Sequence of chain 1.C:
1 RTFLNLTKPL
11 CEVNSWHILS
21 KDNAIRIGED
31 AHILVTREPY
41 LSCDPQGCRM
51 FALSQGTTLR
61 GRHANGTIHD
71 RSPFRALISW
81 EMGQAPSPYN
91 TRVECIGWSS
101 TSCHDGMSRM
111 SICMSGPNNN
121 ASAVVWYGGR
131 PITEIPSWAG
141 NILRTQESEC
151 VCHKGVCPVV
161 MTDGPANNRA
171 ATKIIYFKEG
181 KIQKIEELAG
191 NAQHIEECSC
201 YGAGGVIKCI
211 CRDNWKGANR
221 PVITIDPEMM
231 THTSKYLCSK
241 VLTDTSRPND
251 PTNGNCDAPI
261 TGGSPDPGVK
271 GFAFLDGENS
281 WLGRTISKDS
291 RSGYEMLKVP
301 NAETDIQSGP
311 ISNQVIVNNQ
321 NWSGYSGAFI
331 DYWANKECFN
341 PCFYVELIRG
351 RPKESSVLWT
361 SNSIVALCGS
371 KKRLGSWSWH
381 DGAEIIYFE

Binding-site contacts:
Ligand atom C1 contacts residue SER376 of chain 1.D at 4.2 Å.
Ligand atom C5 contacts residue GLY375 of chain 1.D at 4.0 Å.
Ligand atom C6 contacts residue SER376 of chain 1.D at 3.7 Å.
Ligand atom C4 contacts residue BMA1 of chain 1.J at 2.9 Å.
Ligand atom O7 contacts residue ASN120 of chain 1.C at 3.4 Å (h-bond).
Ligand atom C5 contacts residue LEU374 of chain 1.D at 3.8 Å (hydrophobic).
Ligand atom C7 contacts residue ASN313 of chain 1.D at 3.7 Å.
Ligand atom C7 contacts residue ASN120 of chain 1.C at 3.3 Å.
Ligand atom N2 contacts residue ASN120 of chain 1.C at 2.9 Å (h-bond).
Ligand atom O7 contacts residue ARG373 of chain 1.D at 2.8 Å (salt-bridge).
Ligand atom O3 contacts residue SER312 of chain 1.D at 3.2 Å.
Ligand atom C1 contacts residue ASN120 of chain 1.C at 1.8 Å.
Ligand atom C3 contacts residue ASN120 of chain 1.C at 4.0 Å.
Ligand atom O6 contacts residue GLN314 of chain 1.D at 4.0 Å.
Ligand atom O7 contacts residue ASN119 of chain 1.C at 4.2 Å.
Ligand atom C3 contacts residue ASN313 of chain 1.D at 3.4 Å.
Ligand atom O5 contacts residue ASN120 of chain 1.C at 2.6 Å (h-bond).
Ligand atom C2 contacts residue ASN313 of chain 1.D at 3.8 Å.
Ligand atom C8 contacts residue SER15 of chain 1.D at 4.2 Å.
Ligand atom C3 contacts residue BMA1 of chain 1.J at 3.6 Å.
Ligand atom O4 contacts residue ASN313 of chain 1.D at 3.3 Å (h-bond).
Ligand atom C5 contacts residue ASN120 of chain 1.C at 3.9 Å.
Ligand atom C8 contacts residue ASN119 of chain 1.C at 4.0 Å.
Ligand atom O5 contacts residue SER376 of chain 1.D at 3.4 Å (h-bond).
Ligand atom O5 contacts residue LEU374 of chain 1.D at 4.1 Å.
Ligand atom N2 contacts residue ASN313 of chain 1.D at 2.9 Å (h-bond).
Ligand atom O6 contacts residue ASN313 of chain 1.D at 4.1 Å.
Ligand atom C6 contacts residue LEU374 of chain 1.D at 3.4 Å (hydrophobic).
Ligand atom C2 contacts residue ASN120 of chain 1.C at 2.6 Å.
Ligand atom O3 contacts residue BMA1 of chain 1.J at 3.0 Å (h-bond).
Ligand atom C4 contacts residue ASN313 of chain 1.D at 3.9 Å.
Ligand atom O3 contacts residue ASN313 of chain 1.D at 3.0 Å (h-bond).
Ligand atom O6 contacts residue SER376 of chain 1.D at 2.7 Å (h-bond).
Ligand atom C8 contacts residue ASN313 of chain 1.D at 3.6 Å.
Ligand atom C8 contacts residue ASN14 of chain 1.D at 3.6 Å.
Ligand atom C8 contacts residue ARG373 of chain 1.D at 3.4 Å.
Ligand atom C7 contacts residue ARG373 of chain 1.D at 3.4 Å.
Ligand atom O5 contacts residue GLY375 of chain 1.D at 3.4 Å.
Ligand atom O4 contacts residue BMA1 of chain 1.J at 2.2 Å.
Ligand atom C1 contacts residue GLY375 of chain 1.D at 3.6 Å.

Sequence of chain 1.D:
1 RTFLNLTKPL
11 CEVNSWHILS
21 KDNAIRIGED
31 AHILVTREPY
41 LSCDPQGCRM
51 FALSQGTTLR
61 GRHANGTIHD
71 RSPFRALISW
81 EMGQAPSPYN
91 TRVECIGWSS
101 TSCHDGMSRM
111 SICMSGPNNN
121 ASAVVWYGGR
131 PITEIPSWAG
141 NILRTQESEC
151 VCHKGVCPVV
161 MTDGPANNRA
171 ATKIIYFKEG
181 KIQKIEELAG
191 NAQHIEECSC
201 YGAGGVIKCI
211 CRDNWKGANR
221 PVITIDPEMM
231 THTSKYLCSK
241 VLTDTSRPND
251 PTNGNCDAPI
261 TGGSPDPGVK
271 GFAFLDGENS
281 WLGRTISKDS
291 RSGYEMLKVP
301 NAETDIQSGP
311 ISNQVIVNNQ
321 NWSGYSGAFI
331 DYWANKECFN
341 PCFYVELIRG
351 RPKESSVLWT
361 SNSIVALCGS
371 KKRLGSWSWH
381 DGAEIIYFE

This protein binds this small molecule.
Small molecule (SMILES): CC(=O)N[C@H]1[C@H](O[C@H]2[C@H](O)[C@@H](NC(C)=O)CO[C@@H]2CO)O[C@H](CO)[C@@H](O)[C@@H]1O